Sequence of chain 2.A:
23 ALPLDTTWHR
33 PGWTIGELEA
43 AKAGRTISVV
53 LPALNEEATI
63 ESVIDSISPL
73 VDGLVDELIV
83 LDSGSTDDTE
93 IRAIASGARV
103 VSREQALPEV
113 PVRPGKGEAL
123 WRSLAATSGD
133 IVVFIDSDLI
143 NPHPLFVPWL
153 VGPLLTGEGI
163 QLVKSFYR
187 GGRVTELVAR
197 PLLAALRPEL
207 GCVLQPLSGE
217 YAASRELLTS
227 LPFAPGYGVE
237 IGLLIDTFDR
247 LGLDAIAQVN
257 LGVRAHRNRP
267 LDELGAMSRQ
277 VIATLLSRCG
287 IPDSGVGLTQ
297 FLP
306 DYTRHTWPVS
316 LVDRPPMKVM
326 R

Binding-site contacts:
Ligand atom O2' contacts residue ARG260 of chain 2.A at 2.7 Å (salt-bridge).
Ligand atom O1A contacts residue ASP140 of chain 2.A at 2.8 Å (salt-bridge).
Ligand atom O3' contacts residue LYS118 of chain 2.A at 2.4 Å (salt-bridge).
Ligand atom O2A contacts residue ARG263 of chain 2.A at 3.1 Å (salt-bridge).
Ligand atom O3C contacts residue PRO54 of chain 2.A at 3.2 Å (h-bond).
Ligand atom O2A contacts residue TYR233 of chain 2.A at 3.1 Å (h-bond).
Ligand atom C4 contacts residue LYS118 of chain 2.A at 3.5 Å.
Ligand atom O2C contacts residue LEU56 of chain 2.A at 3.0 Å (h-bond).
Ligand atom C3' contacts residue LYS118 of chain 2.A at 3.5 Å.
Ligand atom C4' contacts residue GLU236 of chain 2.A at 3.3 Å.
Ligand atom C5C contacts residue ASP138 of chain 2.A at 3.4 Å.
Ligand atom C4C contacts residue ASP138 of chain 2.A at 3.1 Å.
Ligand atom O4 contacts residue LYS118 of chain 2.A at 3.3 Å (salt-bridge).
Ligand atom C2' contacts residue ASP138 of chain 2.A at 3.5 Å.
Ligand atom O4' contacts residue LYS118 of chain 2.A at 3.0 Å (salt-bridge).
Ligand atom O3C contacts residue SER139 of chain 2.A at 3.2 Å (h-bond).
Ligand atom O2 contacts residue SER85 of chain 2.A at 3.5 Å.
Ligand atom C4' contacts residue LEU213 of chain 2.A at 3.5 Å (hydrophobic).
Ligand atom O1B contacts residue ARG265 of chain 2.A at 2.9 Å (salt-bridge).
Ligand atom O2C contacts residue GLU58 of chain 2.A at 2.6 Å (salt-bridge).
Ligand atom PB contacts residue MN1 of chain 2.B at 3.3 Å.
Ligand atom O1A contacts residue MN1 of chain 2.B at 2.2 Å.
Ligand atom O4C contacts residue LYS118 of chain 2.A at 3.4 Å.
Ligand atom O3B contacts residue MET273 of chain 2.A at 3.5 Å (h-bond).
Ligand atom O2B contacts residue MN1 of chain 2.B at 2.1 Å.
Ligand atom O3' contacts residue GLY215 of chain 2.A at 3.4 Å.
Ligand atom PA contacts residue MN1 of chain 2.B at 3.4 Å.
Ligand atom C2' contacts residue ARG260 of chain 2.A at 3.3 Å.
Ligand atom O6' contacts residue GLU236 of chain 2.A at 2.6 Å (salt-bridge).
Ligand atom O4 contacts residue GLY117 of chain 2.A at 3.3 Å.
Ligand atom O2' contacts residue ASP138 of chain 2.A at 2.5 Å (salt-bridge).
Ligand atom C2C contacts residue GLU58 of chain 2.A at 3.3 Å.
Ligand atom O3' contacts residue ASP138 of chain 2.A at 2.8 Å (salt-bridge).
Ligand atom C2' contacts residue LEU213 of chain 2.A at 3.5 Å (hydrophobic).
Ligand atom O2A contacts residue ARG265 of chain 2.A at 3.4 Å.
Ligand atom O4' contacts residue GLU236 of chain 2.A at 2.7 Å (salt-bridge).
Ligand atom N3 contacts residue SER85 of chain 2.A at 3.0 Å (h-bond).
Ligand atom O1A contacts residue ARG263 of chain 2.A at 3.2 Å (salt-bridge).
Ligand atom O2 contacts residue ALA55 of chain 2.A at 3.4 Å (h-bond).
Ligand atom O2B contacts residue HIS262 of chain 2.A at 3.1 Å.

The protein below binds the small molecule below.
Small molecule (SMILES): O=c1ccn([C@@H]2O[C@H](CO[P](=O)(O)O[P](=O)(O)O[C@H]3O[C@H](CO)[C@@H](O)[C@H](O)[C@H]3O)[C@@H](O)[C@H]2O)c(=O)[nH]1